Binding-site contacts:
Ligand atom C13 contacts residue GLY32 of chain 1.C at 3.6 Å.
Ligand atom C07 contacts residue GLY34 of chain 1.C at 3.6 Å.
Ligand atom C37 contacts residue ASP115 of chain 1.C at 3.7 Å.
Ligand atom F27 contacts residue LEU31 of chain 1.C at 3.0 Å.
Ligand atom C08 contacts residue VAL39 of chain 1.C at 3.7 Å (hydrophobic).
Ligand atom C20 contacts residue ALA56 of chain 1.C at 3.5 Å (hydrophobic).
Ligand atom C24 contacts residue GLY111 of chain 1.C at 3.4 Å.
Ligand atom C14 contacts residue VAL39 of chain 1.C at 3.8 Å (hydrophobic).
Ligand atom C20 contacts residue LEU108 of chain 1.C at 3.7 Å (hydrophobic).
Ligand atom O10 contacts residue ASN157 of chain 1.C at 2.9 Å (h-bond).
Ligand atom C18 contacts residue ALA56 of chain 1.C at 3.6 Å (hydrophobic).
Ligand atom C09 contacts residue GLY34 of chain 1.C at 3.5 Å.
Ligand atom O11 contacts residue ASN157 of chain 1.C at 2.9 Å (h-bond).
Ligand atom C25 contacts residue GLY111 of chain 1.C at 3.6 Å.
Ligand atom S05 contacts residue ASN157 of chain 1.C at 3.6 Å.
Ligand atom C40 contacts residue TYR107 of chain 1.C at 3.6 Å (hydrophobic).
Ligand atom C14 contacts residue LEU31 of chain 1.C at 3.6 Å (hydrophobic).
Ligand atom N21 contacts residue LEU108 of chain 1.C at 3.0 Å (h-bond).
Ligand atom N16 contacts residue LEU159 of chain 1.C at 3.8 Å.
Ligand atom C22 contacts residue LEU108 of chain 1.C at 3.7 Å (hydrophobic).
Ligand atom CL1 contacts residue GLY32 of chain 1.C at 3.5 Å.
Ligand atom C39 contacts residue GLY111 of chain 1.C at 3.6 Å.
Ligand atom O10 contacts residue ASP170 of chain 1.C at 3.1 Å.
Ligand atom C13 contacts residue LEU31 of chain 1.C at 3.4 Å (hydrophobic).
Ligand atom N30 contacts residue LEU31 of chain 1.C at 3.7 Å.
Ligand atom C19 contacts residue ALA56 of chain 1.C at 3.7 Å (hydrophobic).
Ligand atom C08 contacts residue ASP170 of chain 1.C at 3.3 Å.
Ligand atom C20 contacts residue GLU106 of chain 1.C at 3.2 Å.
Ligand atom N23 contacts residue TYR107 of chain 1.C at 3.7 Å.
Ligand atom C19 contacts residue MET105 of chain 1.C at 3.7 Å (hydrophobic).
Ligand atom N16 contacts residue VAL39 of chain 1.C at 3.8 Å.
Ligand atom N23 contacts residue LEU108 of chain 1.C at 2.8 Å (h-bond).
Ligand atom C24 contacts residue LEU108 of chain 1.C at 3.6 Å (hydrophobic).
Ligand atom N41 contacts residue LEU159 of chain 1.C at 3.8 Å.
Ligand atom C40 contacts residue GLY111 of chain 1.C at 3.4 Å.
Ligand atom N04 contacts residue ARG156 of chain 1.C at 3.5 Å (salt-bridge).
Ligand atom C18 contacts residue LEU159 of chain 1.C at 3.4 Å (hydrophobic).
Ligand atom C40 contacts residue LEU108 of chain 1.C at 3.5 Å (hydrophobic).
Ligand atom C33 contacts residue LEU31 of chain 1.C at 3.5 Å (hydrophobic).
Ligand atom C17 contacts residue LEU159 of chain 1.C at 3.4 Å (hydrophobic).

Sequence of chain 1.C:
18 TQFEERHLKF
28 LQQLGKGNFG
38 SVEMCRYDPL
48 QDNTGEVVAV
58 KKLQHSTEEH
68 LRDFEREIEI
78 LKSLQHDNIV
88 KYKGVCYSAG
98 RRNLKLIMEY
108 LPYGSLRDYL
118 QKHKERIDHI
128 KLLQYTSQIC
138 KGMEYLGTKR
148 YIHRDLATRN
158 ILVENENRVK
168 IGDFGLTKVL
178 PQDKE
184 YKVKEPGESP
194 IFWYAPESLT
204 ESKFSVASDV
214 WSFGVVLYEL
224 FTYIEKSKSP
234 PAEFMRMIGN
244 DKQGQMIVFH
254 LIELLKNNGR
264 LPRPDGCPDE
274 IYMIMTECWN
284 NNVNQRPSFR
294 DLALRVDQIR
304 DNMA

This protein binds this small molecule.
Small molecule (SMILES): Cc1cnc(Nc2ccc(C(=O)NC3CCN(C)CC3)c(F)c2)nc1Nc1ccc(Cl)c(NS(=O)(=O)C(C)(C)C)c1